A protein and the small-molecule ligand that binds it are described below.
Small molecule (SMILES): CC(=O)N[C@@H]1[C@@H](O)[C@H](O)[C@@H](CO)O[C@H]1O

Binding-site contacts:
Ligand atom C5 contacts residue ASN186 of chain 1.E at 3.7 Å.
Ligand atom C7 contacts residue ASN186 of chain 1.E at 3.6 Å.
Ligand atom N2 contacts residue ALA179 of chain 1.E at 4.5 Å.
Ligand atom C7 contacts residue ALA179 of chain 1.E at 4.3 Å (hydrophobic).
Ligand atom C8 contacts residue ASN186 of chain 1.E at 4.1 Å.
Ligand atom O7 contacts residue ASN186 of chain 1.E at 4.5 Å.
Ligand atom C2 contacts residue ASN186 of chain 1.E at 2.4 Å.
Ligand atom O5 contacts residue ASN186 of chain 1.E at 2.4 Å (h-bond).
Ligand atom O7 contacts residue ALA179 of chain 1.E at 3.6 Å.
Ligand atom C4 contacts residue ASN186 of chain 1.E at 4.2 Å.
Ligand atom C1 contacts residue ASN186 of chain 1.E at 1.4 Å.
Ligand atom O6 contacts residue PRO326 of chain 1.E at 3.7 Å.
Ligand atom C3 contacts residue ASN186 of chain 1.E at 3.8 Å.
Ligand atom N2 contacts residue ASN186 of chain 1.E at 2.9 Å (h-bond).
Ligand atom O6 contacts residue THR188 of chain 1.E at 3.9 Å.

Sequence of chain 1.E:
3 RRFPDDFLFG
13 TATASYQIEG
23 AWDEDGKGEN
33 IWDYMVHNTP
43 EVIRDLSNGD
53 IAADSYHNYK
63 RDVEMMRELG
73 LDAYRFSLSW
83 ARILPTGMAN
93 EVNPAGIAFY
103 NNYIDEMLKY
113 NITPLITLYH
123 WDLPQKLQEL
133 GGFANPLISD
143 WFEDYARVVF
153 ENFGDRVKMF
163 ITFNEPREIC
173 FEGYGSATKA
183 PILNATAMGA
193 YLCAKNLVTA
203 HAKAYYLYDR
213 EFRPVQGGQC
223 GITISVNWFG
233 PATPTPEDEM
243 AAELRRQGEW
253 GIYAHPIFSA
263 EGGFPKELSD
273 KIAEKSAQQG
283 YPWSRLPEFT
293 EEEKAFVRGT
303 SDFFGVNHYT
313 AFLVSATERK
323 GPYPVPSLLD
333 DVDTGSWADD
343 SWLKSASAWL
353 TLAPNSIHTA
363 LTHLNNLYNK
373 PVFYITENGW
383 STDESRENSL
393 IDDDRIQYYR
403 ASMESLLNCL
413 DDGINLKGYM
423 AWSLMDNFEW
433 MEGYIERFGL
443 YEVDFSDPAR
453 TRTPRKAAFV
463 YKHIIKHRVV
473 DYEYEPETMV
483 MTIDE